The small molecule below binds the protein below.
Small molecule (SMILES): O=C(CCl)NCC1CCN(C(=O)C2(Oc3ccc(Cl)cc3)CC2)CC1

Sequence of chain 1.B:
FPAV

Sequence of chain 1.A:
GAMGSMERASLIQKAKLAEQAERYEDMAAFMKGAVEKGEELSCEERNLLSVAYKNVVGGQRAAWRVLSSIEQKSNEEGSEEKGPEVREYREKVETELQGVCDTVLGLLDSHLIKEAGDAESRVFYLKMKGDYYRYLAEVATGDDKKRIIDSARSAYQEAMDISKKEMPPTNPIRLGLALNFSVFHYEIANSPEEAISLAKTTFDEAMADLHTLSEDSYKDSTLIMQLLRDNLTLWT

Binding-site contacts:
Ligand atom C11 contacts residue PRO172 of chain 1.A at 3.6 Å (hydrophobic).
Ligand atom N1 contacts residue ASN47 of chain 1.A at 2.9 Å (h-bond).
Ligand atom N1 contacts residue PHE124 of chain 1.A at 4.1 Å.
Ligand atom C16 contacts residue LEU223 of chain 1.A at 4.0 Å (hydrophobic).
Ligand atom C10 contacts residue PRO172 of chain 1.A at 3.2 Å (hydrophobic).
Ligand atom C2 contacts residue ARG46 of chain 1.A at 3.8 Å.
Ligand atom O3 contacts residue ILE224 of chain 1.A at 3.0 Å.
Ligand atom C12 contacts residue VAL5 of chain 1.B at 3.9 Å (hydrophobic).
Ligand atom C4 contacts residue ASN47 of chain 1.A at 4.1 Å.
Ligand atom O1 contacts residue ILE173 of chain 1.A at 3.8 Å.
Ligand atom N1 contacts residue CYS43 of chain 1.A at 3.7 Å.
Ligand atom O1 contacts residue CYS43 of chain 1.A at 3.2 Å (h-bond).
Ligand atom C16 contacts residue ILE224 of chain 1.A at 3.8 Å (hydrophobic).
Ligand atom C1 contacts residue CYS43 of chain 1.A at 2.7 Å (hydrophobic).
Ligand atom C1 contacts residue ILE173 of chain 1.A at 4.0 Å (hydrophobic).
Ligand atom CL2 contacts residue VAL5 of chain 1.B at 3.9 Å.
Ligand atom C2 contacts residue ASN47 of chain 1.A at 4.0 Å.
Ligand atom C15 contacts residue LEU223 of chain 1.A at 3.6 Å (hydrophobic).
Ligand atom C3 contacts residue ASN47 of chain 1.A at 3.6 Å.
Ligand atom C11 contacts residue ILE173 of chain 1.A at 4.3 Å (hydrophobic).
Ligand atom CL2 contacts residue LYS127 of chain 1.A at 3.5 Å.
Ligand atom C8 contacts residue ILE224 of chain 1.A at 4.0 Å (hydrophobic).
Ligand atom C11 contacts residue VAL5 of chain 1.B at 3.9 Å (hydrophobic).
Ligand atom C13 contacts residue VAL5 of chain 1.B at 3.9 Å (hydrophobic).
Ligand atom C18 contacts residue PRO172 of chain 1.A at 3.5 Å (hydrophobic).
Ligand atom C16 contacts residue ASP220 of chain 1.A at 3.7 Å.
Ligand atom C2 contacts residue CYS43 of chain 1.A at 1.8 Å (hydrophobic).
Ligand atom C1 contacts residue ASN47 of chain 1.A at 3.9 Å.
Ligand atom CL2 contacts residue PHE124 of chain 1.A at 4.1 Å.
Ligand atom C3 contacts residue ILE173 of chain 1.A at 3.8 Å (hydrophobic).
Ligand atom N1 contacts residue ILE173 of chain 1.A at 4.2 Å.
Ligand atom C9 contacts residue ILE224 of chain 1.A at 3.7 Å (hydrophobic).
Ligand atom C10 contacts residue VAL5 of chain 1.B at 4.2 Å (hydrophobic).
Ligand atom C3 contacts residue PHE124 of chain 1.A at 4.4 Å (hydrophobic).
Ligand atom C10 contacts residue ILE224 of chain 1.A at 3.4 Å (hydrophobic).
Ligand atom C5 contacts residue ASN47 of chain 1.A at 3.6 Å.
Ligand atom C15 contacts residue ILE224 of chain 1.A at 4.0 Å (hydrophobic).
Ligand atom C17 contacts residue PRO172 of chain 1.A at 3.6 Å (hydrophobic).
Ligand atom C11 contacts residue GLY176 of chain 1.A at 4.3 Å.
Ligand atom O3 contacts residue PRO172 of chain 1.A at 4.0 Å.